Sequence of chain 1.A:
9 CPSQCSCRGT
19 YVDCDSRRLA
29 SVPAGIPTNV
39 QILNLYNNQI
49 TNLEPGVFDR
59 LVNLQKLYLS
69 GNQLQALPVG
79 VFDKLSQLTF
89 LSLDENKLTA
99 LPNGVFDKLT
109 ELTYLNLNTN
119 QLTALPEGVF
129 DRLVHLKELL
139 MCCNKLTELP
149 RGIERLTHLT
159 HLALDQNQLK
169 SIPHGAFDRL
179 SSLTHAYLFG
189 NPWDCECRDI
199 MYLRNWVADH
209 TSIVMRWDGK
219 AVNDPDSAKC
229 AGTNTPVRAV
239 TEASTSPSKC

This small molecule binds to this protein.
Small molecule (SMILES): CC(=O)N[C@@H]1[C@@H](O)[C@H](O[C@@H]2O[C@H](CO)[C@H](O)[C@H](O)[C@H]2O[C@@H]2O[C@@H](C)[C@@H](O)[C@@H](O)[C@@H]2O)[C@@H](CO)O[C@H]1O

Binding-site contacts:
Ligand atom O5 contacts residue THR117 of chain 1.A at 3.8 Å.
Ligand atom O3 contacts residue ASN116 of chain 1.A at 3.1 Å (h-bond).
Ligand atom O3 contacts residue TRP215 of chain 1.A at 3.9 Å.
Ligand atom N2 contacts residue ASN114 of chain 1.A at 3.4 Å (h-bond).
Ligand atom O2 contacts residue GLN164 of chain 1.A at 2.9 Å (h-bond).
Ligand atom C8 contacts residue SER90 of chain 1.A at 3.8 Å.
Ligand atom O4 contacts residue ASN116 of chain 1.A at 3.4 Å (h-bond).
Ligand atom O3 contacts residue PHE187 of chain 1.A at 3.6 Å.
Ligand atom C3 contacts residue ASP163 of chain 1.A at 3.8 Å.
Ligand atom C6 contacts residue GLU93 of chain 1.A at 3.6 Å.
Ligand atom O3 contacts residue LEU138 of chain 1.A at 3.9 Å.
Ligand atom C8 contacts residue ASP92 of chain 1.A at 3.6 Å.
Ligand atom C2 contacts residue ASP92 of chain 1.A at 3.9 Å.
Ligand atom N2 contacts residue ASP92 of chain 1.A at 2.9 Å (salt-bridge).
Ligand atom C1 contacts residue ASN116 of chain 1.A at 3.6 Å.
Ligand atom C7 contacts residue ASN114 of chain 1.A at 3.5 Å.
Ligand atom C2 contacts residue GLN164 of chain 1.A at 3.8 Å.
Ligand atom O4 contacts residue ASP163 of chain 1.A at 2.8 Å (salt-bridge).
Ligand atom O6 contacts residue LEU138 of chain 1.A at 3.7 Å.
Ligand atom O3 contacts residue ASN114 of chain 1.A at 3.0 Å (h-bond).
Ligand atom C7 contacts residue ASP92 of chain 1.A at 3.8 Å.
Ligand atom O4 contacts residue ASN116 of chain 1.A at 3.6 Å (h-bond).
Ligand atom C7 contacts residue TYR112 of chain 1.A at 3.6 Å (hydrophobic).
Ligand atom O5 contacts residue ASN116 of chain 1.A at 3.1 Å (h-bond).
Ligand atom C8 contacts residue TYR112 of chain 1.A at 3.6 Å (hydrophobic).
Ligand atom C5 contacts residue TRP215 of chain 1.A at 3.9 Å (hydrophobic).
Ligand atom O4 contacts residue ALA161 of chain 1.A at 3.7 Å.
Ligand atom C3 contacts residue ASN116 of chain 1.A at 3.9 Å.
Ligand atom O3 contacts residue ASP163 of chain 1.A at 2.7 Å (salt-bridge).
Ligand atom O4 contacts residue CYS140 of chain 1.A at 3.4 Å.
Ligand atom O2 contacts residue TRP215 of chain 1.A at 3.9 Å.
Ligand atom C2 contacts residue ASN116 of chain 1.A at 3.9 Å.
Ligand atom C6 contacts residue TYR185 of chain 1.A at 3.7 Å (hydrophobic).
Ligand atom C8 contacts residue SER68 of chain 1.A at 3.9 Å.
Ligand atom C3 contacts residue TRP215 of chain 1.A at 3.7 Å (hydrophobic).
Ligand atom O7 contacts residue TYR112 of chain 1.A at 3.5 Å (h-bond).
Ligand atom O3 contacts residue GLN164 of chain 1.A at 3.5 Å (h-bond).
Ligand atom C4 contacts residue ASP163 of chain 1.A at 3.6 Å.
Ligand atom C8 contacts residue ASN114 of chain 1.A at 3.6 Å.
Ligand atom C6 contacts residue TRP215 of chain 1.A at 3.8 Å (hydrophobic).